Sequence of chain 1.B:
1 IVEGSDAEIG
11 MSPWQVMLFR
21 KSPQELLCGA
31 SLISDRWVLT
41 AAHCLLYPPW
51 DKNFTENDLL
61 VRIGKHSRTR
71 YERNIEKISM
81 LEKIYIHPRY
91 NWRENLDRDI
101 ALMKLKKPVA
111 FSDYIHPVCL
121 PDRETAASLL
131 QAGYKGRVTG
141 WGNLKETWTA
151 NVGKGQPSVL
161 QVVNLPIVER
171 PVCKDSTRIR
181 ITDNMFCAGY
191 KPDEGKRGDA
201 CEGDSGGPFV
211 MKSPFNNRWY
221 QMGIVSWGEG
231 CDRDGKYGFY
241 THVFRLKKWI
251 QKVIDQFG

The small molecule below binds the protein below.
Small molecule (SMILES): NC(=[NH2+])NCCC[C@H](NC(=O)[C@@H]1CCCN1C(=O)[C@H](N)Cc1ccccc1)[C@H](O)CCl

Binding-site contacts:
Ligand atom O contacts residue GLY228 of chain 1.B at 3.1 Å (h-bond).
Ligand atom N2 contacts residue HIS43 of chain 1.B at 3.2 Å (h-bond).
Ligand atom NE contacts residue GLY228 of chain 1.B at 3.4 Å (h-bond).
Ligand atom CA1 contacts residue LEU96 of chain 1.B at 3.7 Å (hydrophobic).
Ligand atom O2 contacts residue GLY203 of chain 1.B at 3.2 Å (h-bond).
Ligand atom CD2 contacts residue TRP227 of chain 1.B at 3.7 Å (hydrophobic).
Ligand atom NH1 contacts residue GLY238 of chain 1.B at 3.6 Å.
Ligand atom O contacts residue TRP227 of chain 1.B at 3.2 Å.
Ligand atom NH1 contacts residue ALA200 of chain 1.B at 3.3 Å (h-bond).
Ligand atom C contacts residue GLY228 of chain 1.B at 3.8 Å.
Ligand atom C3 contacts residue HIS43 of chain 1.B at 1.7 Å.
Ligand atom NH2 contacts residue ALA200 of chain 1.B at 3.3 Å (h-bond).
Ligand atom CZ1 contacts residue ASP199 of chain 1.B at 3.7 Å.
Ligand atom NH2 contacts residue GLY230 of chain 1.B at 2.9 Å (h-bond).
Ligand atom CA2 contacts residue SER205 of chain 1.B at 2.4 Å.
Ligand atom CE2 contacts residue LEU96 of chain 1.B at 3.7 Å (hydrophobic).
Ligand atom CD2 contacts residue ILE179 of chain 1.B at 3.7 Å (hydrophobic).
Ligand atom CZ contacts residue GLU94 of chain 1.B at 3.7 Å.
Ligand atom C2 contacts residue SER205 of chain 1.B at 1.4 Å.
Ligand atom CB contacts residue GLY228 of chain 1.B at 3.2 Å.
Ligand atom C3 contacts residue SER205 of chain 1.B at 2.5 Å.
Ligand atom CA2 contacts residue SER226 of chain 1.B at 3.7 Å.
Ligand atom CB2 contacts residue SER226 of chain 1.B at 3.7 Å.
Ligand atom C2 contacts residue HIS43 of chain 1.B at 2.6 Å.
Ligand atom CA contacts residue GLY228 of chain 1.B at 3.4 Å.
Ligand atom C1 contacts residue HIS43 of chain 1.B at 3.6 Å.
Ligand atom CB1 contacts residue HIS43 of chain 1.B at 3.5 Å.
Ligand atom O2 contacts residue SER205 of chain 1.B at 2.2 Å (h-bond).
Ligand atom NH2 contacts residue ASP199 of chain 1.B at 2.8 Å (salt-bridge).
Ligand atom CZ1 contacts residue ALA200 of chain 1.B at 3.3 Å (hydrophobic).
Ligand atom CA2 contacts residue HIS43 of chain 1.B at 3.5 Å.
Ligand atom CB1 contacts residue LEU96 of chain 1.B at 3.8 Å (hydrophobic).
Ligand atom N2 contacts residue SER226 of chain 1.B at 2.9 Å (h-bond).
Ligand atom N contacts residue GLY228 of chain 1.B at 2.7 Å (h-bond).
Ligand atom N2 contacts residue SER205 of chain 1.B at 3.1 Å (h-bond).
Ligand atom CB2 contacts residue SER205 of chain 1.B at 2.7 Å.
Ligand atom CE1 contacts residue TYR47 of chain 1.B at 3.7 Å (hydrophobic).
Ligand atom CD3 contacts residue TRP227 of chain 1.B at 3.6 Å (hydrophobic).
Ligand atom NH1 contacts residue ASP199 of chain 1.B at 3.0 Å (salt-bridge).
Ligand atom NE contacts residue TRP227 of chain 1.B at 3.7 Å.